Binding-site contacts:
Ligand atom N contacts residue ARG24 of chain 1.I at 3.8 Å.
Ligand atom CE3 contacts residue HIS32 of chain 1.J at 3.8 Å.
Ligand atom CH2 contacts residue GLY21 of chain 1.J at 3.5 Å.
Ligand atom NE1 contacts residue SER51 of chain 1.I at 4.0 Å.
Ligand atom C contacts residue SER51 of chain 1.I at 3.6 Å.
Ligand atom CZ2 contacts residue ALA44 of chain 1.J at 4.0 Å (hydrophobic).
Ligand atom CB contacts residue THR28 of chain 1.I at 3.5 Å.
Ligand atom CA contacts residue GLY25 of chain 1.I at 3.4 Å.
Ligand atom C contacts residue GLY25 of chain 1.I at 3.5 Å.
Ligand atom CB contacts residue THR23 of chain 1.I at 3.6 Å.
Ligand atom C contacts residue THR50 of chain 1.J at 3.9 Å.
Ligand atom OXT contacts residue THR50 of chain 1.J at 2.8 Å (h-bond).
Ligand atom O contacts residue SER51 of chain 1.I at 2.9 Å (h-bond).
Ligand atom CZ3 contacts residue HIS32 of chain 1.J at 3.9 Å.
Ligand atom O contacts residue GLY25 of chain 1.I at 3.0 Å (h-bond).
Ligand atom O contacts residue THR23 of chain 1.I at 4.0 Å.
Ligand atom CA contacts residue THR28 of chain 1.I at 3.2 Å.
Ligand atom N contacts residue ASP27 of chain 1.I at 3.0 Å (salt-bridge).
Ligand atom OXT contacts residue HIS49 of chain 1.J at 3.9 Å.
Ligand atom CZ2 contacts residue THR50 of chain 1.J at 3.9 Å.
Ligand atom O contacts residue ARG24 of chain 1.I at 3.5 Å.
Ligand atom CD1 contacts residue GLN45 of chain 1.J at 3.6 Å.
Ligand atom NE1 contacts residue GLN45 of chain 1.J at 2.9 Å (h-bond).
Ligand atom N contacts residue THR28 of chain 1.I at 2.9 Å (h-bond).
Ligand atom NE1 contacts residue ALA44 of chain 1.J at 3.8 Å.
Ligand atom CH2 contacts residue ILE20 of chain 1.J at 4.0 Å (hydrophobic).
Ligand atom N contacts residue THR23 of chain 1.I at 2.6 Å (h-bond).
Ligand atom CA contacts residue THR23 of chain 1.I at 3.6 Å.
Ligand atom N contacts residue GLY25 of chain 1.I at 2.7 Å (h-bond).
Ligand atom CB contacts residue SER51 of chain 1.I at 3.4 Å.
Ligand atom O contacts residue THR47 of chain 1.J at 3.5 Å.
Ligand atom CE2 contacts residue GLN45 of chain 1.J at 3.9 Å.
Ligand atom CG contacts residue SER51 of chain 1.I at 3.9 Å.
Ligand atom CA contacts residue SER51 of chain 1.I at 3.9 Å.
Ligand atom OXT contacts residue THR47 of chain 1.J at 2.5 Å (h-bond).
Ligand atom CZ2 contacts residue ILE53 of chain 1.J at 3.9 Å (hydrophobic).
Ligand atom CD1 contacts residue SER51 of chain 1.I at 3.5 Å.
Ligand atom C contacts residue THR47 of chain 1.J at 3.4 Å.
Ligand atom CZ3 contacts residue GLY21 of chain 1.J at 3.6 Å.
Ligand atom CD1 contacts residue THR47 of chain 1.J at 3.8 Å.

Sequence of chain 1.I:
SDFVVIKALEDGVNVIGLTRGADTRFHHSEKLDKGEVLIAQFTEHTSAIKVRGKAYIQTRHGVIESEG

Sequence of chain 1.J:
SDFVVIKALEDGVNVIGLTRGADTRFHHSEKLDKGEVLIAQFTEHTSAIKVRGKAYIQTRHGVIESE

The protein below binds the small molecule below.
Small molecule (SMILES): N[C@@H](Cc1c[nH]c2ccccc12)C(=O)O